Binding-site contacts:
Ligand atom C3 contacts residue ASN85 of chain 1.E at 3.7 Å.
Ligand atom C8 contacts residue ASN85 of chain 1.E at 4.3 Å.
Ligand atom N2 contacts residue ASN85 of chain 1.E at 2.8 Å (h-bond).
Ligand atom C7 contacts residue ASN85 of chain 1.E at 3.6 Å.
Ligand atom C4 contacts residue ASN85 of chain 1.E at 4.2 Å.
Ligand atom C2 contacts residue ASN85 of chain 1.E at 2.4 Å.
Ligand atom C5 contacts residue ASN85 of chain 1.E at 3.7 Å.
Ligand atom O7 contacts residue ASN85 of chain 1.E at 4.1 Å.
Ligand atom O5 contacts residue ASN85 of chain 1.E at 2.4 Å (h-bond).
Ligand atom C1 contacts residue ASN85 of chain 1.E at 1.4 Å.

The small molecule below binds the protein below.
Small molecule (SMILES): CC(=O)N[C@@H]1[C@@H](O)[C@H](O)[C@@H](CO)O[C@H]1O

Sequence of chain 1.E:
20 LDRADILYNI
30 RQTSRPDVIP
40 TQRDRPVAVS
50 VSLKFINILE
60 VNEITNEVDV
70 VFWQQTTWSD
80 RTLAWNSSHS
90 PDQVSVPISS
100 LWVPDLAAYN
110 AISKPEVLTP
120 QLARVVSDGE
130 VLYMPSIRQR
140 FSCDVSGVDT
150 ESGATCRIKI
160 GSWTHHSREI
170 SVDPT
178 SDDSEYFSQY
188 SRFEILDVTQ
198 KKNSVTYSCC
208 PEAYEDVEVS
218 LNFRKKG